Binding-site contacts:
Ligand atom N03 contacts residue MET392 of chain 1.E at 3.6 Å (h-bond).
Ligand atom N01 contacts residue ARG395 of chain 1.E at 3.4 Å (salt-bridge).
Ligand atom O16 contacts residue GLU337 of chain 1.E at 3.8 Å.
Ligand atom C02 contacts residue ARG395 of chain 1.E at 2.3 Å.
Ligand atom C20 contacts residue TRP393 of chain 1.E at 3.6 Å (hydrophobic).
Ligand atom N28 contacts residue ILE396 of chain 1.E at 3.0 Å.
Ligand atom F23 contacts residue THR225 of chain 1.E at 3.6 Å.
Ligand atom N03 contacts residue ARG395 of chain 1.E at 3.0 Å (salt-bridge).
Ligand atom N01 contacts residue ILE396 of chain 1.E at 3.5 Å.
Ligand atom C20 contacts residue GLU337 of chain 1.E at 3.1 Å.
Ligand atom C15 contacts residue GLU337 of chain 1.E at 3.8 Å.
Ligand atom O18 contacts residue GLU337 of chain 1.E at 3.8 Å.
Ligand atom F23 contacts residue SER342 of chain 1.E at 2.3 Å.
Ligand atom C27 contacts residue GLU337 of chain 1.E at 3.9 Å.
Ligand atom C22 contacts residue SER342 of chain 1.E at 3.2 Å.
Ligand atom C02 contacts residue ILE396 of chain 1.E at 3.5 Å (hydrophobic).
Ligand atom C15 contacts residue MET392 of chain 1.E at 3.5 Å (hydrophobic).
Ligand atom N19 contacts residue TRP393 of chain 1.E at 3.5 Å.
Ligand atom C21 contacts residue GLU337 of chain 1.E at 3.5 Å.
Ligand atom N28 contacts residue ARG395 of chain 1.E at 1.3 Å (salt-bridge).
Ligand atom C17 contacts residue GLU337 of chain 1.E at 3.2 Å.
Ligand atom N19 contacts residue ASN391 of chain 1.E at 3.1 Å (h-bond).
Ligand atom C27 contacts residue TRP393 of chain 1.E at 3.7 Å (hydrophobic).
Ligand atom C27 contacts residue ASN391 of chain 1.E at 3.3 Å.
Ligand atom C21 contacts residue SER342 of chain 1.E at 3.7 Å.
Ligand atom C20 contacts residue ASN391 of chain 1.E at 3.6 Å.
Ligand atom CL25 contacts residue PHE349 of chain 1.E at 3.5 Å.
Ligand atom O18 contacts residue GLY439 of chain 1.E at 3.8 Å.
Ligand atom O16 contacts residue MET392 of chain 1.E at 2.7 Å (h-bond).
Ligand atom CL25 contacts residue PHE343 of chain 1.E at 3.7 Å.
Ligand atom N19 contacts residue MET392 of chain 1.E at 3.3 Å (h-bond).
Ligand atom C17 contacts residue TRP393 of chain 1.E at 3.7 Å (hydrophobic).
Ligand atom N19 contacts residue GLU337 of chain 1.E at 2.7 Å (salt-bridge).
Ligand atom C02 contacts residue MET392 of chain 1.E at 3.5 Å (hydrophobic).
Ligand atom C17 contacts residue MET392 of chain 1.E at 3.9 Å (hydrophobic).
Ligand atom O16 contacts residue TRP393 of chain 1.E at 4.0 Å.
Ligand atom C11 contacts residue VAL338 of chain 1.E at 3.5 Å (hydrophobic).
Ligand atom N14 contacts residue GLY439 of chain 1.E at 3.6 Å.
Ligand atom N28 contacts residue GLY397 of chain 1.E at 3.6 Å.
Ligand atom N28 contacts residue MET392 of chain 1.E at 3.2 Å (h-bond).

Sequence of chain 1.E:
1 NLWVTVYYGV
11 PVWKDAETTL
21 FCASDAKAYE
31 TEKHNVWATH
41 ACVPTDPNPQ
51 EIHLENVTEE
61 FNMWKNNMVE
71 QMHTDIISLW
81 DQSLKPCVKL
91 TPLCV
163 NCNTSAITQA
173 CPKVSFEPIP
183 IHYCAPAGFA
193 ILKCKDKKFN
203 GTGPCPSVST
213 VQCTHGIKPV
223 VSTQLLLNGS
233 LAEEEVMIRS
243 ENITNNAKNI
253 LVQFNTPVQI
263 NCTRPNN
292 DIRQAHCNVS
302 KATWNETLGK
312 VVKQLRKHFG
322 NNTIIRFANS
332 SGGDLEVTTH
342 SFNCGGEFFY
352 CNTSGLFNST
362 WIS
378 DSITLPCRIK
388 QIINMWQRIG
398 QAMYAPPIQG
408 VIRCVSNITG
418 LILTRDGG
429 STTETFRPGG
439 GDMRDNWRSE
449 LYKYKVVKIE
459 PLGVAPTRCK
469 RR

The protein below binds the small molecule below.
Small molecule (SMILES): [H]/N=C(/N)NC[C@H]1Cc2cc(CNC)ccc2[C@@H]1NC(=O)C(=O)Nc1ccc(Cl)c(F)c1